A protein and the small-molecule ligand that binds it are described below.
Small molecule (SMILES): CN(C)C(=O)c1cccc(-c2cn(C)c(=O)c3[nH]ccc23)c1

Sequence of chain 1.A:
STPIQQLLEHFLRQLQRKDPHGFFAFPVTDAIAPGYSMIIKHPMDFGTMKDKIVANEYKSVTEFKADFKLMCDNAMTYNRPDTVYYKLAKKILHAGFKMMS

Binding-site contacts:
Ligand atom N contacts residue TYR85 of chain 1.A at 3.6 Å (h-bond).
Ligand atom C2 contacts residue TYR85 of chain 1.A at 4.1 Å (hydrophobic).
Ligand atom C8 contacts residue TYR85 of chain 1.A at 3.6 Å (hydrophobic).
Ligand atom N2 contacts residue ASN79 of chain 1.A at 2.9 Å (h-bond).
Ligand atom C15 contacts residue ILE32 of chain 1.A at 3.5 Å (hydrophobic).
Ligand atom C6 contacts residue PHE23 of chain 1.A at 3.9 Å (hydrophobic).
Ligand atom C contacts residue ILE32 of chain 1.A at 4.1 Å (hydrophobic).
Ligand atom N2 contacts residue TYR85 of chain 1.A at 3.6 Å.
Ligand atom C10 contacts residue VAL28 of chain 1.A at 3.9 Å (hydrophobic).
Ligand atom C10 contacts residue PHE23 of chain 1.A at 3.2 Å (hydrophobic).
Ligand atom C14 contacts residue TYR85 of chain 1.A at 3.8 Å (hydrophobic).
Ligand atom C9 contacts residue TYR85 of chain 1.A at 3.9 Å (hydrophobic).
Ligand atom C16 contacts residue ASN79 of chain 1.A at 3.7 Å.
Ligand atom C15 contacts residue TYR85 of chain 1.A at 3.6 Å (hydrophobic).
Ligand atom C2 contacts residue PHE23 of chain 1.A at 3.9 Å (hydrophobic).
Ligand atom C14 contacts residue ILE32 of chain 1.A at 4.1 Å (hydrophobic).
Ligand atom C5 contacts residue ILE32 of chain 1.A at 4.1 Å (hydrophobic).
Ligand atom N1 contacts residue PHE23 of chain 1.A at 4.0 Å.
Ligand atom O contacts residue PHE23 of chain 1.A at 3.4 Å.
Ligand atom C8 contacts residue PHE23 of chain 1.A at 3.8 Å (hydrophobic).
Ligand atom C16 contacts residue ALA33 of chain 1.A at 4.0 Å (hydrophobic).
Ligand atom N1 contacts residue VAL28 of chain 1.A at 3.7 Å.
Ligand atom O1 contacts residue ASN79 of chain 1.A at 2.8 Å (h-bond).
Ligand atom O1 contacts residue TYR85 of chain 1.A at 3.9 Å.
Ligand atom C11 contacts residue PHE23 of chain 1.A at 3.7 Å (hydrophobic).
Ligand atom N2 contacts residue TYR78 of chain 1.A at 4.0 Å.
Ligand atom C13 contacts residue TYR85 of chain 1.A at 3.8 Å (hydrophobic).
Ligand atom C8 contacts residue ILE32 of chain 1.A at 4.0 Å (hydrophobic).
Ligand atom C11 contacts residue VAL28 of chain 1.A at 3.8 Å (hydrophobic).
Ligand atom C3 contacts residue PHE23 of chain 1.A at 3.9 Å (hydrophobic).
Ligand atom C16 contacts residue TYR85 of chain 1.A at 3.6 Å (hydrophobic).
Ligand atom C13 contacts residue ASN79 of chain 1.A at 3.9 Å.
Ligand atom C11 contacts residue PHE24 of chain 1.A at 3.5 Å (hydrophobic).
Ligand atom C6 contacts residue ILE32 of chain 1.A at 3.8 Å (hydrophobic).
Ligand atom C10 contacts residue TYR85 of chain 1.A at 4.2 Å (hydrophobic).
Ligand atom C12 contacts residue ASN79 of chain 1.A at 3.8 Å.
Ligand atom C7 contacts residue ILE32 of chain 1.A at 3.8 Å (hydrophobic).
Ligand atom C contacts residue TYR85 of chain 1.A at 3.3 Å (hydrophobic).
Ligand atom C1 contacts residue TYR85 of chain 1.A at 4.2 Å (hydrophobic).
Ligand atom C12 contacts residue TYR85 of chain 1.A at 4.0 Å (hydrophobic).